A protein and the small-molecule ligand that binds it are described below.
Small molecule (SMILES): CC(=O)N[C@@H]1[C@@H](O)[C@H](O)[C@@H](CO)O[C@H]1O

Binding-site contacts:
Ligand atom N2 contacts residue ASN616 of chain 1.B at 4.3 Å.
Ligand atom C1 contacts residue ASN616 of chain 1.B at 3.0 Å.
Ligand atom O7 contacts residue ASN616 of chain 1.B at 3.8 Å.
Ligand atom C4 contacts residue ASN616 of chain 1.B at 4.4 Å.
Ligand atom C7 contacts residue ASN616 of chain 1.B at 4.3 Å.
Ligand atom O7 contacts residue THR618 of chain 1.B at 3.9 Å.
Ligand atom O6 contacts residue ASN616 of chain 1.B at 4.2 Å.
Ligand atom C2 contacts residue ASN616 of chain 1.B at 3.4 Å.
Ligand atom O5 contacts residue ASN616 of chain 1.B at 2.8 Å (h-bond).
Ligand atom C5 contacts residue ASN616 of chain 1.B at 4.0 Å.

Sequence of chain 1.B:
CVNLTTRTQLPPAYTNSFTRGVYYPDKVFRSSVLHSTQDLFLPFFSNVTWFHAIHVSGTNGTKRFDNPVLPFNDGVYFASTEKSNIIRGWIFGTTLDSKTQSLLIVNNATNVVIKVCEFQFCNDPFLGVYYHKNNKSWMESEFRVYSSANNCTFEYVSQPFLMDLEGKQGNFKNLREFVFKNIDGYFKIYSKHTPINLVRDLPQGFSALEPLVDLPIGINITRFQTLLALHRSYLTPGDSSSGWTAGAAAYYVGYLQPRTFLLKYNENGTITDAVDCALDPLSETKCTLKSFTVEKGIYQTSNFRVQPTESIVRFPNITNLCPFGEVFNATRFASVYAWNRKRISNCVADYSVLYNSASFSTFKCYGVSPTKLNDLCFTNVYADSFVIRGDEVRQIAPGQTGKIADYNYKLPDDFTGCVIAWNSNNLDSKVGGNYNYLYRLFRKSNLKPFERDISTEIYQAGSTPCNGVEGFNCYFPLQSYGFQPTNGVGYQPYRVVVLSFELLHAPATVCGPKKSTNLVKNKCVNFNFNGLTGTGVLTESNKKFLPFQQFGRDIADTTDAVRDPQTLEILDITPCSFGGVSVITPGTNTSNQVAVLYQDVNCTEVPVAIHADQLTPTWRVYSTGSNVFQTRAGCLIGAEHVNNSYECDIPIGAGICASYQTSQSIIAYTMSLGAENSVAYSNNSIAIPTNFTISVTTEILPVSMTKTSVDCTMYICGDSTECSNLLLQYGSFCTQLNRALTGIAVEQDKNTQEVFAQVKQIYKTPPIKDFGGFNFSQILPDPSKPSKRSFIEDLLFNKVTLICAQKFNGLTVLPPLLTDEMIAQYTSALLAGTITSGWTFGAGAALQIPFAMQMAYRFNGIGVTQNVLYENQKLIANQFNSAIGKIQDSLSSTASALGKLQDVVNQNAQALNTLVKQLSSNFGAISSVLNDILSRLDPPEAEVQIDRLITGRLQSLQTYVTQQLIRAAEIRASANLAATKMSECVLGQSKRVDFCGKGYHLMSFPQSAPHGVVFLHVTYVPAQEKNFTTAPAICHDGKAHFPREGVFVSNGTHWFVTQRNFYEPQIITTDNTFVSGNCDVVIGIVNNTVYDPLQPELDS